The small molecule below binds the protein below.
Small molecule (SMILES): Cc1cc(CCCOc2c(Cl)cc(C3=NCCO3)cc2Cl)on1

Sequence of chain 6.C:
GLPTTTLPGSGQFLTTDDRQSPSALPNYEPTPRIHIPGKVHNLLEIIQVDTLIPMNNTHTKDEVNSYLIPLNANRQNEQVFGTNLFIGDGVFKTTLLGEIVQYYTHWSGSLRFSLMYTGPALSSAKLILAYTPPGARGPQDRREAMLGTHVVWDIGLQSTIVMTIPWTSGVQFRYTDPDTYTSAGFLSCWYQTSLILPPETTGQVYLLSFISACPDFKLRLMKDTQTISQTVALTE

Binding-site contacts:
Ligand atom O1A contacts residue MET224 of chain 6.A at 3.5 Å (h-bond).
Ligand atom C3 contacts residue LEU106 of chain 6.A at 3.8 Å (hydrophobic).
Ligand atom C4B contacts residue PHE186 of chain 6.A at 3.9 Å (hydrophobic).
Ligand atom O1 contacts residue MET221 of chain 6.A at 3.5 Å (h-bond).
Ligand atom C3C contacts residue TYR152 of chain 6.A at 3.8 Å (hydrophobic).
Ligand atom N3A contacts residue ALA24 of chain 6.C at 3.8 Å.
Ligand atom N2 contacts residue MET221 of chain 6.A at 3.5 Å (h-bond).
Ligand atom C31 contacts residue LEU106 of chain 6.A at 4.0 Å (hydrophobic).
Ligand atom O1A contacts residue PHE186 of chain 6.A at 3.4 Å.
Ligand atom C5 contacts residue TYR128 of chain 6.A at 3.8 Å (hydrophobic).
Ligand atom C3B contacts residue PHE186 of chain 6.A at 3.9 Å (hydrophobic).
Ligand atom C3C contacts residue ILE104 of chain 6.A at 3.7 Å (hydrophobic).
Ligand atom C5A contacts residue VAL176 of chain 6.A at 3.5 Å (hydrophobic).
Ligand atom C3B contacts residue MET224 of chain 6.A at 3.6 Å (hydrophobic).
Ligand atom CL2 contacts residue ILE104 of chain 6.A at 3.5 Å.
Ligand atom CL1 contacts residue TYR152 of chain 6.A at 3.9 Å.
Ligand atom C2C contacts residue VAL191 of chain 6.A at 4.0 Å (hydrophobic).
Ligand atom CL2 contacts residue MET224 of chain 6.A at 3.4 Å.
Ligand atom C6B contacts residue TYR152 of chain 6.A at 3.9 Å (hydrophobic).
Ligand atom C2B contacts residue TYR128 of chain 6.A at 3.9 Å (hydrophobic).
Ligand atom C5B contacts residue TYR152 of chain 6.A at 3.7 Å (hydrophobic).
Ligand atom C2A contacts residue PHE186 of chain 6.A at 3.8 Å (hydrophobic).
Ligand atom N3A contacts residue PRO174 of chain 6.A at 3.3 Å (h-bond).
Ligand atom C1B contacts residue VAL188 of chain 6.A at 4.0 Å (hydrophobic).
Ligand atom C2B contacts residue MET224 of chain 6.A at 4.0 Å (hydrophobic).
Ligand atom C2A contacts residue TYR152 of chain 6.A at 3.8 Å (hydrophobic).
Ligand atom C1C contacts residue TYR128 of chain 6.A at 3.3 Å (hydrophobic).
Ligand atom CL1 contacts residue VAL188 of chain 6.A at 3.7 Å.
Ligand atom C4A contacts residue ALA150 of chain 6.A at 4.0 Å (hydrophobic).
Ligand atom C5A contacts residue ALA150 of chain 6.A at 3.5 Å (hydrophobic).
Ligand atom O1 contacts residue ILE104 of chain 6.A at 3.4 Å.
Ligand atom C4A contacts residue PRO174 of chain 6.A at 3.0 Å (hydrophobic).
Ligand atom C4B contacts residue TYR152 of chain 6.A at 3.6 Å (hydrophobic).
Ligand atom CL1 contacts residue LEU25 of chain 6.C at 3.7 Å.
Ligand atom O1B contacts residue VAL188 of chain 6.A at 3.7 Å.
Ligand atom C4 contacts residue LEU106 of chain 6.A at 3.9 Å (hydrophobic).
Ligand atom C5A contacts residue PHE186 of chain 6.A at 4.0 Å (hydrophobic).
Ligand atom CL2 contacts residue TYR128 of chain 6.A at 3.2 Å.
Ligand atom C4A contacts residue SER175 of chain 6.A at 3.7 Å.
Ligand atom N3A contacts residue TYR152 of chain 6.A at 4.0 Å.

Sequence of chain 6.A:
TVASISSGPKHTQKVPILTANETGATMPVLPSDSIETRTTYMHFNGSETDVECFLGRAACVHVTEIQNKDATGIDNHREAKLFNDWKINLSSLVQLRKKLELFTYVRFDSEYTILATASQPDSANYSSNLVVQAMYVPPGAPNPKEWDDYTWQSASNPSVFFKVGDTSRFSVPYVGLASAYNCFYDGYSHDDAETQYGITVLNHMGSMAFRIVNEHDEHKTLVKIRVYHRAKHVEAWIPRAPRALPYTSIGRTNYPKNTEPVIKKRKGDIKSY